The protein below binds the small molecule below.
Small molecule (SMILES): CC(=O)N[C@H]1[C@@H](O[C@H]2[C@H](O)[C@@H](NC(C)=O)CO[C@@H]2CO)O[C@H](CO)[C@@H](O)[C@@H]1O

Binding-site contacts:
Ligand atom N2 contacts residue SER325 of chain 1.A at 4.3 Å.
Ligand atom C2 contacts residue ASN324 of chain 1.A at 2.4 Å.
Ligand atom C4 contacts residue ASN324 of chain 1.A at 4.2 Å.
Ligand atom C5 contacts residue ASN324 of chain 1.A at 3.7 Å.
Ligand atom C8 contacts residue SER325 of chain 1.A at 4.0 Å.
Ligand atom O7 contacts residue ASN324 of chain 1.A at 3.6 Å.
Ligand atom O5 contacts residue ASN324 of chain 1.A at 2.4 Å (h-bond).
Ligand atom N2 contacts residue ASN324 of chain 1.A at 2.9 Å (h-bond).
Ligand atom C7 contacts residue ASN324 of chain 1.A at 3.5 Å.
Ligand atom C3 contacts residue ASN324 of chain 1.A at 3.8 Å.
Ligand atom C1 contacts residue ASN324 of chain 1.A at 1.4 Å.

Sequence of chain 1.A:
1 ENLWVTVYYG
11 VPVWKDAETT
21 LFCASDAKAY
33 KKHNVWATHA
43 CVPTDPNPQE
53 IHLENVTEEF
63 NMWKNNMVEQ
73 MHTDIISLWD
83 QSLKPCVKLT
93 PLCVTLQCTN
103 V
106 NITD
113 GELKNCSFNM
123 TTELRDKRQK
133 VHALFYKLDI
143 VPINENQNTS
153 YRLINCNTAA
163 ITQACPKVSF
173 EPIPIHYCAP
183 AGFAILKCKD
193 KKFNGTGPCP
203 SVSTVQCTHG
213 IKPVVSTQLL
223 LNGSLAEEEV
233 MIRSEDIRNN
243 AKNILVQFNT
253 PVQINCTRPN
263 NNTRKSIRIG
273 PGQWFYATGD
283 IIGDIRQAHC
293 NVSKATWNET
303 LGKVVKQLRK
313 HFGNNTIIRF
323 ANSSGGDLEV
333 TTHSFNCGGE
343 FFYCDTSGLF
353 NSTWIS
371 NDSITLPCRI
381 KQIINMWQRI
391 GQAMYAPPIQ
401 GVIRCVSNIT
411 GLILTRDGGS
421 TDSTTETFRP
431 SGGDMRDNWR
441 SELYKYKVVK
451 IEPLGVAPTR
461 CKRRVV